Sequence of chain 1.C:
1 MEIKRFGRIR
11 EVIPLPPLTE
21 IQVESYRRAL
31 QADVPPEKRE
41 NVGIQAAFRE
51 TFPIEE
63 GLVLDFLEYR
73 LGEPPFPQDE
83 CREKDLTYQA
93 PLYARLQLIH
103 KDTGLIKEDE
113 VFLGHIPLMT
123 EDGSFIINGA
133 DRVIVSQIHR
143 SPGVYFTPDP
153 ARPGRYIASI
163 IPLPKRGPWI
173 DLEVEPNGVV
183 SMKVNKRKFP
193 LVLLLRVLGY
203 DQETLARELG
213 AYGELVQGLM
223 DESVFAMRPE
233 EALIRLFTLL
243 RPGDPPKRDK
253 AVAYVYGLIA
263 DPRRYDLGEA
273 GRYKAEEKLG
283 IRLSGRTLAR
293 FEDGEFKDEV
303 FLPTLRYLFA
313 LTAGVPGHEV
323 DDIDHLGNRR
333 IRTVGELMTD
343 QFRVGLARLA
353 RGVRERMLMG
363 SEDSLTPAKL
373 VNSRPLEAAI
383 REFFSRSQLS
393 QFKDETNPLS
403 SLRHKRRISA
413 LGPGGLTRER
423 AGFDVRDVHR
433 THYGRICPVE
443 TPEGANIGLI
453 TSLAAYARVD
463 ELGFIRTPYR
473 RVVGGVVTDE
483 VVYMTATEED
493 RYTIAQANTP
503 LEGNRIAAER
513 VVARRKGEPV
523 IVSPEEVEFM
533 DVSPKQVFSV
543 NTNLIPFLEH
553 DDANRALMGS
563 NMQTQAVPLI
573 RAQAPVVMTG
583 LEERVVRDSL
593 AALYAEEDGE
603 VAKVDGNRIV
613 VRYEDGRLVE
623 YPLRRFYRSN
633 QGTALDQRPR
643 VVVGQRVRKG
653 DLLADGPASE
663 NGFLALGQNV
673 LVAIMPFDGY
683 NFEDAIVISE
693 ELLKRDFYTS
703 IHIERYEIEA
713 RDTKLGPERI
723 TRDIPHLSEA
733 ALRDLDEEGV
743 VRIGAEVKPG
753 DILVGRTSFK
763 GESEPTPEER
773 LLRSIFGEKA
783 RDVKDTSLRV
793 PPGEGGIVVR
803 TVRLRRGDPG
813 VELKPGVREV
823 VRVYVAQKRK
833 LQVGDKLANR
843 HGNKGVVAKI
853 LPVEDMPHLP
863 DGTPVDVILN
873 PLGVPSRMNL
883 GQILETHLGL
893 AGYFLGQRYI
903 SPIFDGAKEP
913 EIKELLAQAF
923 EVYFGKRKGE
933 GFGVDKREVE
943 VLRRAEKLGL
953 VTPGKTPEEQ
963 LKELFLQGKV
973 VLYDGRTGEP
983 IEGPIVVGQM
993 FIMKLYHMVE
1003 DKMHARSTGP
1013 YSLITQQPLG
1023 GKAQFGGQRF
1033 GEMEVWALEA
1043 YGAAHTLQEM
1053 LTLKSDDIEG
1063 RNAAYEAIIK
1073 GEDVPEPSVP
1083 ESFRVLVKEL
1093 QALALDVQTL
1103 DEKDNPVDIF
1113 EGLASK

Binding-site contacts:
Ligand atom O contacts residue GLU445 of chain 1.C at 3.2 Å (salt-bridge).
Ligand atom NE2 contacts residue MET560 of chain 1.C at 3.5 Å.
Ligand atom C contacts residue ASN563 of chain 1.C at 3.8 Å.
Ligand atom CA contacts residue GLU445 of chain 1.C at 3.7 Å.
Ligand atom OB contacts residue GLU445 of chain 1.C at 2.6 Å (salt-bridge).
Ligand atom O contacts residue LYS846 of chain 1.C at 3.5 Å (salt-bridge).
Ligand atom CG contacts residue LYS846 of chain 1.C at 3.2 Å.
Ligand atom O contacts residue LYS846 of chain 1.C at 3.4 Å.
Ligand atom CB contacts residue GLN567 of chain 1.C at 3.1 Å.
Ligand atom OB contacts residue MET560 of chain 1.C at 3.6 Å.
Ligand atom C1 contacts residue GLU445 of chain 1.C at 3.1 Å.
Ligand atom NG contacts residue MB81 of chain 1.Q at 1.5 Å.
Ligand atom OG1 contacts residue GLU445 of chain 1.C at 2.6 Å (salt-bridge).
Ligand atom O contacts residue GLN567 of chain 1.C at 2.7 Å (h-bond).
Ligand atom O contacts residue MET564 of chain 1.C at 3.8 Å.
Ligand atom C1 contacts residue LYS846 of chain 1.C at 3.7 Å.
Ligand atom OB contacts residue ASN563 of chain 1.C at 3.4 Å (h-bond).
Ligand atom CA contacts residue GLU445 of chain 1.C at 3.4 Å.
Ligand atom O contacts residue ASP741 of chain 1.D at 3.3 Å (salt-bridge).
Ligand atom OG1 contacts residue GLN567 of chain 1.C at 3.1 Å (h-bond).
Ligand atom OE1 contacts residue ARG557 of chain 1.C at 2.7 Å (salt-bridge).
Ligand atom OG1 contacts residue MET560 of chain 1.C at 3.5 Å.
Ligand atom C contacts residue LYS838 of chain 1.C at 3.6 Å.
Ligand atom OG2 contacts residue GLN567 of chain 1.C at 3.2 Å (h-bond).
Ligand atom OG1 contacts residue ASN563 of chain 1.C at 3.1 Å.
Ligand atom C contacts residue GLN567 of chain 1.C at 3.7 Å.
Ligand atom CB contacts residue MB81 of chain 1.Q at 2.5 Å.
Ligand atom O contacts residue GLY446 of chain 1.C at 3.1 Å.
Ligand atom O contacts residue PRO444 of chain 1.C at 3.5 Å.
Ligand atom O contacts residue GLU445 of chain 1.C at 3.7 Å.
Ligand atom C contacts residue GLU445 of chain 1.C at 3.8 Å.
Ligand atom CA contacts residue MB81 of chain 1.Q at 3.4 Å.
Ligand atom CD contacts residue LYS846 of chain 1.C at 3.8 Å.
Ligand atom CD contacts residue MET560 of chain 1.C at 3.6 Å (hydrophobic).
Ligand atom OE1 contacts residue LYS846 of chain 1.C at 3.5 Å (salt-bridge).
Ligand atom O contacts residue LYS838 of chain 1.C at 2.5 Å (salt-bridge).
Ligand atom CA contacts residue ASN563 of chain 1.C at 3.8 Å.
Ligand atom N contacts residue GLU445 of chain 1.C at 2.8 Å (salt-bridge).
Ligand atom CD contacts residue ARG557 of chain 1.C at 3.5 Å.
Ligand atom N contacts residue GLU445 of chain 1.C at 3.0 Å (salt-bridge).

Sequence of chain 1.D:
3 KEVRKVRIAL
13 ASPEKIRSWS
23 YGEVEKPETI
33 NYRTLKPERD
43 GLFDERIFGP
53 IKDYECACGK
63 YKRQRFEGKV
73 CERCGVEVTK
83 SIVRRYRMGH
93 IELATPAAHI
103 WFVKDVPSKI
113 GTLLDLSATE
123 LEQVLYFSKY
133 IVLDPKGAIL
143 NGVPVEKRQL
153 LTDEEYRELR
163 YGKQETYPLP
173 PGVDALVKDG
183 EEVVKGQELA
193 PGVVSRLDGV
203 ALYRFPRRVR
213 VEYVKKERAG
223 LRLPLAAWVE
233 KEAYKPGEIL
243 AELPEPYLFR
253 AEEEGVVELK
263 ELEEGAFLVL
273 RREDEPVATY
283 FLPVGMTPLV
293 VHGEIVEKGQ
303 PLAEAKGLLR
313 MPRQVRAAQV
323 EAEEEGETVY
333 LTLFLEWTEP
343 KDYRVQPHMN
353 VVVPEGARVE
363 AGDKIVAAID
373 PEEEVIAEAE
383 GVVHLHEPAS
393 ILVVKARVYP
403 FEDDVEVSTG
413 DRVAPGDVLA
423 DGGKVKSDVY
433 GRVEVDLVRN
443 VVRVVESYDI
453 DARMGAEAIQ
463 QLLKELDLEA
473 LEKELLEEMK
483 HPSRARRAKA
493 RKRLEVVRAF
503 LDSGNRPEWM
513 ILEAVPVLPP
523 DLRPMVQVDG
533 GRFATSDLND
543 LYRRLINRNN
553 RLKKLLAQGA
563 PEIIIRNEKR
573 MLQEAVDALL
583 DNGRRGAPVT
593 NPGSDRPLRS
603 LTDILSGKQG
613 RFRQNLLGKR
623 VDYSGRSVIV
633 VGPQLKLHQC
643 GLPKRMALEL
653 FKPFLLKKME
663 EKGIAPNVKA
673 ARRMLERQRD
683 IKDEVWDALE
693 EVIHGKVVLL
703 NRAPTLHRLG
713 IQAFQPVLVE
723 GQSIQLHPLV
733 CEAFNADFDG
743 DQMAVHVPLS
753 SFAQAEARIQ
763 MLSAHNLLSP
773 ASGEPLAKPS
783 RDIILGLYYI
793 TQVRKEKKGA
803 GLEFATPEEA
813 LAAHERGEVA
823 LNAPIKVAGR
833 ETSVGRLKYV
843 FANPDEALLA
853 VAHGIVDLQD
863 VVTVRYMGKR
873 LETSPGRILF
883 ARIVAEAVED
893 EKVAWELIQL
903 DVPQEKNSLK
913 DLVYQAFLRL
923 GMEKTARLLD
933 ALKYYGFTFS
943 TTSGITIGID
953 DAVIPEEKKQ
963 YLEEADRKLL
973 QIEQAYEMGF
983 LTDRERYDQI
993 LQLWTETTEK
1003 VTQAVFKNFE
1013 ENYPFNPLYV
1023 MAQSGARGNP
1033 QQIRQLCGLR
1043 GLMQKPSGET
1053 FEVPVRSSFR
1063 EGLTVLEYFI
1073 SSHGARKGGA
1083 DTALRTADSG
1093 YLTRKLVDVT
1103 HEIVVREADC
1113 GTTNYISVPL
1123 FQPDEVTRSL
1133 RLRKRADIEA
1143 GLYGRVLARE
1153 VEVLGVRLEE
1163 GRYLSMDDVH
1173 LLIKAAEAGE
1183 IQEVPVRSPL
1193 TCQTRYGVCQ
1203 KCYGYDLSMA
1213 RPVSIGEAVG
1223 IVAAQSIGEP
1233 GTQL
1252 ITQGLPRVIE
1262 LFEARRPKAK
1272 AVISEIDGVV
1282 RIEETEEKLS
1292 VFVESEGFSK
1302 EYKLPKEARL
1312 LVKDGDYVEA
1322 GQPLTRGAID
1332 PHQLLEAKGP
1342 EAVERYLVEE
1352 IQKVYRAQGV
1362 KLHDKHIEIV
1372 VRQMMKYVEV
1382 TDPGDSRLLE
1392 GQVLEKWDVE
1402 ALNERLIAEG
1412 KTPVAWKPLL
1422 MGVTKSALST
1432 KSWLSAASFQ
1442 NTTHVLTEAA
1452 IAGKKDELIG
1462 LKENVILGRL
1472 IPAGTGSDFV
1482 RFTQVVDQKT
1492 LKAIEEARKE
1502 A

A small-molecule ligand and the protein it binds are described below.
Small molecule (SMILES): CC(C)[C@H]1NC(=O)[C@@H](CO)NC(=O)[C@@H](CN)NC(=O)[C@H](C(=O)O)NC(=O)[C@H](O)CNC(=O)[C@@H]([C@@H](C)O)NC(=O)[C@H]([C@@H](O)[C@H](O)C(N)=O)NC1=O